The small molecule below binds the protein below.
Small molecule (SMILES): CC(=O)N[C@@H]1[C@@H](O)[C@H](O)[C@@H](CO)O[C@H]1O

Sequence of chain 4.A:
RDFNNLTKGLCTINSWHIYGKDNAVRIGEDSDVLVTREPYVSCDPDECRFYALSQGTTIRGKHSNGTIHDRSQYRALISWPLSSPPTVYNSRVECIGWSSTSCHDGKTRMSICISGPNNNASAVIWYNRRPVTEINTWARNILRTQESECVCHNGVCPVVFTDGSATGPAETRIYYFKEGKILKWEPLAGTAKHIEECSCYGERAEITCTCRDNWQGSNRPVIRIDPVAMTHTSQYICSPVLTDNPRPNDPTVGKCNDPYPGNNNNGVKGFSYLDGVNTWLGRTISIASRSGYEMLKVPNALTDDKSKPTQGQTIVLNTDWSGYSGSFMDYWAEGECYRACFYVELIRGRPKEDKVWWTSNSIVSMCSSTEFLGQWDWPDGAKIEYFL

Binding-site contacts:
Ligand atom O3 contacts residue ASP2 of chain 4.A at 3.3 Å.
Ligand atom C7 contacts residue ASN5 of chain 4.A at 3.7 Å.
Ligand atom C2 contacts residue PHE3 of chain 4.A at 3.9 Å (hydrophobic).
Ligand atom C4 contacts residue ASN5 of chain 4.A at 4.2 Å.
Ligand atom C1 contacts residue PHE3 of chain 4.A at 4.1 Å (hydrophobic).
Ligand atom N2 contacts residue ASP2 of chain 4.A at 3.8 Å.
Ligand atom C8 contacts residue PHE3 of chain 4.A at 3.3 Å (hydrophobic).
Ligand atom C3 contacts residue ASN154 of chain 4.A at 4.5 Å.
Ligand atom C3 contacts residue ASN5 of chain 4.A at 3.8 Å.
Ligand atom C4 contacts residue ASN154 of chain 4.A at 4.3 Å.
Ligand atom C3 contacts residue ASP2 of chain 4.A at 4.4 Å.
Ligand atom O4 contacts residue ASN154 of chain 4.A at 4.4 Å.
Ligand atom O5 contacts residue ASN5 of chain 4.A at 2.4 Å (h-bond).
Ligand atom O7 contacts residue ASN5 of chain 4.A at 4.0 Å.
Ligand atom C3 contacts residue PHE3 of chain 4.A at 4.4 Å (hydrophobic).
Ligand atom C1 contacts residue ASN154 of chain 4.A at 4.3 Å.
Ligand atom O5 contacts residue ASN154 of chain 4.A at 4.2 Å.
Ligand atom C5 contacts residue ASN154 of chain 4.A at 3.4 Å.
Ligand atom C5 contacts residue ASN5 of chain 4.A at 3.6 Å.
Ligand atom C8 contacts residue ASP2 of chain 4.A at 3.6 Å.
Ligand atom C1 contacts residue ASN5 of chain 4.A at 1.4 Å.
Ligand atom C2 contacts residue ASN5 of chain 4.A at 2.6 Å.
Ligand atom N2 contacts residue ASN5 of chain 4.A at 3.0 Å (h-bond).
Ligand atom C7 contacts residue PHE3 of chain 4.A at 3.5 Å (hydrophobic).
Ligand atom N2 contacts residue PHE3 of chain 4.A at 2.9 Å (h-bond).
Ligand atom C6 contacts residue ASN154 of chain 4.A at 3.8 Å.
Ligand atom C7 contacts residue ASP2 of chain 4.A at 3.9 Å.